Binding-site contacts:
Ligand atom C6 contacts residue GLU87 of chain 1.E at 3.6 Å.
Ligand atom O4 contacts residue ASP222 of chain 1.E at 3.7 Å.
Ligand atom C3 contacts residue ASP222 of chain 1.E at 4.3 Å.
Ligand atom C4 contacts residue ASN88 of chain 1.E at 4.1 Å.
Ligand atom C7 contacts residue ASN88 of chain 1.E at 3.1 Å.
Ligand atom C8 contacts residue SER137 of chain 1.E at 4.1 Å.
Ligand atom C3 contacts residue ASN88 of chain 1.E at 3.7 Å.
Ligand atom C8 contacts residue ASN88 of chain 1.E at 4.4 Å.
Ligand atom N2 contacts residue ARG221 of chain 1.E at 3.4 Å (salt-bridge).
Ligand atom O7 contacts residue ARG221 of chain 1.E at 3.4 Å (salt-bridge).
Ligand atom C4 contacts residue ARG221 of chain 1.E at 4.2 Å.
Ligand atom C7 contacts residue ARG221 of chain 1.E at 3.4 Å.
Ligand atom C8 contacts residue SER135 of chain 1.E at 4.1 Å.
Ligand atom O3 contacts residue ASP222 of chain 1.E at 4.3 Å.
Ligand atom O7 contacts residue CYS91 of chain 1.E at 4.5 Å.
Ligand atom C8 contacts residue ARG221 of chain 1.E at 4.2 Å.
Ligand atom C8 contacts residue ASN65 of chain 1.E at 3.0 Å.
Ligand atom C5 contacts residue ASN88 of chain 1.E at 3.6 Å.
Ligand atom C1 contacts residue ASN88 of chain 1.E at 1.4 Å.
Ligand atom O6 contacts residue GLU87 of chain 1.E at 3.0 Å (salt-bridge).
Ligand atom O3 contacts residue ARG221 of chain 1.E at 3.0 Å (salt-bridge).
Ligand atom O7 contacts residue ASN88 of chain 1.E at 2.8 Å (h-bond).
Ligand atom O5 contacts residue GLU87 of chain 1.E at 4.2 Å.
Ligand atom O7 contacts residue GLY89 of chain 1.E at 3.7 Å.
Ligand atom O5 contacts residue ARG221 of chain 1.E at 4.2 Å.
Ligand atom C6 contacts residue ARG221 of chain 1.E at 4.4 Å.
Ligand atom C2 contacts residue ASN88 of chain 1.E at 2.4 Å.
Ligand atom C8 contacts residue CYS91 of chain 1.E at 4.2 Å (hydrophobic).
Ligand atom O5 contacts residue ASN88 of chain 1.E at 2.3 Å (h-bond).
Ligand atom C2 contacts residue ARG221 of chain 1.E at 3.5 Å.
Ligand atom N2 contacts residue ASN88 of chain 1.E at 3.0 Å (h-bond).
Ligand atom C3 contacts residue ARG221 of chain 1.E at 3.8 Å.
Ligand atom O7 contacts residue ASN65 of chain 1.E at 3.1 Å (h-bond).
Ligand atom C7 contacts residue ASN65 of chain 1.E at 3.5 Å.

Sequence of chain 1.E:
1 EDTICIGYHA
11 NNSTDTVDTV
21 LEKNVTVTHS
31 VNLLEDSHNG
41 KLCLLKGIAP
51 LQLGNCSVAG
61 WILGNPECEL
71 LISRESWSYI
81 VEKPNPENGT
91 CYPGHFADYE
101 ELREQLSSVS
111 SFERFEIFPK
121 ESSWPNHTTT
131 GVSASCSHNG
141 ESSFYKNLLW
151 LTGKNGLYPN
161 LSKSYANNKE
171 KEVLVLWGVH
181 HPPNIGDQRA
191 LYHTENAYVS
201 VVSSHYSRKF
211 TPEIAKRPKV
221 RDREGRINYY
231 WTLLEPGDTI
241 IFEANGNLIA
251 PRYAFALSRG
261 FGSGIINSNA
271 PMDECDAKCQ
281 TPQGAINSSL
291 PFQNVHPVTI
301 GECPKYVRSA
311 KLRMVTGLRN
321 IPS

This protein binds this small molecule.
Small molecule (SMILES): CC(=O)N[C@H]1[C@H](O[C@H]2[C@H](O)[C@@H](NC(C)=O)CO[C@@H]2CO)O[C@H](CO)[C@@H](O[C@@H]2O[C@H](CO)[C@@H](O)[C@H](O)[C@@H]2O)[C@@H]1O